Sequence of chain 1.F:
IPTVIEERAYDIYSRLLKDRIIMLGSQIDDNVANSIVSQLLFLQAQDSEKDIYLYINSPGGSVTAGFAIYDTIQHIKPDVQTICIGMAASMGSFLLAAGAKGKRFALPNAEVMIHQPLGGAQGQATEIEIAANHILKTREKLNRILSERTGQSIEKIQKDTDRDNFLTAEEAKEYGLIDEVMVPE

A small-molecule ligand and the protein it binds are described below.
Small molecule (SMILES): C[C@H]1C(=O)N(Cc2cccc3ccccc23)C[C@@H]2N(C(=O)NCc3ccc(F)cc3)CCC(=O)N21

Binding-site contacts:
Ligand atom C29 contacts residue ALA53 of chain 1.G at 3.6 Å (hydrophobic).
Ligand atom C18 contacts residue TYR61 of chain 1.F at 3.8 Å (hydrophobic).
Ligand atom C22 contacts residue TYR61 of chain 1.F at 3.6 Å (hydrophobic).
Ligand atom C13 contacts residue ILE93 of chain 1.F at 3.4 Å (hydrophobic).
Ligand atom C15 contacts residue VAL45 of chain 1.G at 3.9 Å (hydrophobic).
Ligand atom C05 contacts residue TYR61 of chain 1.F at 3.8 Å (hydrophobic).
Ligand atom C35 contacts residue ALA53 of chain 1.G at 3.4 Å (hydrophobic).
Ligand atom C15 contacts residue LEU49 of chain 1.G at 3.7 Å (hydrophobic).
Ligand atom C16 contacts residue LEU49 of chain 1.G at 3.8 Å (hydrophobic).
Ligand atom C17 contacts residue ILE29 of chain 1.F at 3.9 Å (hydrophobic).
Ligand atom O26 contacts residue LEU49 of chain 1.G at 3.6 Å.
Ligand atom C08 contacts residue ILE91 of chain 1.F at 3.9 Å (hydrophobic).
Ligand atom C30 contacts residue LEU49 of chain 1.G at 3.9 Å (hydrophobic).
Ligand atom C16 contacts residue TYR63 of chain 1.F at 3.8 Å (hydrophobic).
Ligand atom C34 contacts residue ARG23 of chain 1.F at 3.7 Å.
Ligand atom C28 contacts residue ALA53 of chain 1.G at 3.9 Å (hydrophobic).
Ligand atom C31 contacts residue LEU24 of chain 1.F at 3.9 Å (hydrophobic).
Ligand atom C34 contacts residue ALA53 of chain 1.G at 3.7 Å (hydrophobic).
Ligand atom C10 contacts residue ILE91 of chain 1.F at 3.7 Å (hydrophobic).
Ligand atom C30 contacts residue ILE29 of chain 1.F at 3.9 Å (hydrophobic).
Ligand atom C11 contacts residue HIS83 of chain 1.G at 3.6 Å.
Ligand atom C15 contacts residue TYR63 of chain 1.F at 3.9 Å (hydrophobic).
Ligand atom C35 contacts residue ASP27 of chain 1.F at 3.5 Å.
Ligand atom C12 contacts residue ILE93 of chain 1.F at 3.8 Å (hydrophobic).
Ligand atom F33 contacts residue PHE50 of chain 1.G at 3.5 Å.
Ligand atom C12 contacts residue HIS83 of chain 1.G at 3.8 Å.
Ligand atom C23 contacts residue TYR61 of chain 1.F at 3.5 Å (hydrophobic).
Ligand atom N20 contacts residue ILE29 of chain 1.F at 3.8 Å.
Ligand atom F33 contacts residue ARG23 of chain 1.F at 3.5 Å.
Ligand atom C14 contacts residue ILE93 of chain 1.F at 3.5 Å (hydrophobic).
Ligand atom C34 contacts residue ASP27 of chain 1.F at 3.9 Å.
Ligand atom N06 contacts residue TYR61 of chain 1.F at 3.7 Å.
Ligand atom C13 contacts residue LEU49 of chain 1.G at 3.9 Å (hydrophobic).
Ligand atom C21 contacts residue TYR61 of chain 1.F at 3.7 Å (hydrophobic).
Ligand atom C15 contacts residue ILE93 of chain 1.F at 3.9 Å (hydrophobic).
Ligand atom F33 contacts residue LEU24 of chain 1.F at 3.5 Å.
Ligand atom O19 contacts residue MET190 of chain 1.F at 3.6 Å.
Ligand atom O24 contacts residue TYR61 of chain 1.F at 3.2 Å (h-bond).
Ligand atom N03 contacts residue TYR61 of chain 1.F at 3.8 Å.
Ligand atom C07 contacts residue ILE91 of chain 1.F at 3.9 Å (hydrophobic).

Sequence of chain 1.G:
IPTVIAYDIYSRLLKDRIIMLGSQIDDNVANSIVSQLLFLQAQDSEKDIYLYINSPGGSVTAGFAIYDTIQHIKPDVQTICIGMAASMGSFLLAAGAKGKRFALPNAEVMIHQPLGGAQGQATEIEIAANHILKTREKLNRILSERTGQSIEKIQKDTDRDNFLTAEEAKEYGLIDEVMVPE